Binding-site contacts:
Ligand atom C2 contacts residue A2 of chain 24.B at 3.9 Å.
Ligand atom O4' contacts residue ARG19 of chain 24.A at 3.9 Å.
Ligand atom OP1 contacts residue MET14 of chain 24.A at 3.8 Å.
Ligand atom O4 contacts residue A3 of chain 24.B at 2.8 Å (h-bond).
Ligand atom P contacts residue ARG19 of chain 24.A at 2.8 Å.
Ligand atom OP2 contacts residue ARG15 of chain 24.A at 2.5 Å.
Ligand atom C2 contacts residue A1 of chain 24.B at 3.1 Å.
Ligand atom N1 contacts residue A3 of chain 24.B at 4.3 Å.
Ligand atom C4' contacts residue ARG19 of chain 24.A at 3.7 Å.
Ligand atom OP1 contacts residue ARG15 of chain 24.A at 2.5 Å.
Ligand atom C5' contacts residue ARG15 of chain 24.A at 2.5 Å.
Ligand atom O5' contacts residue ARG19 of chain 24.A at 2.1 Å (salt-bridge).
Ligand atom C6 contacts residue ARG19 of chain 24.A at 2.7 Å.
Ligand atom C5 contacts residue ARG19 of chain 24.A at 2.9 Å.
Ligand atom O5' contacts residue ARG15 of chain 24.A at 3.6 Å.
Ligand atom OP1 contacts residue LYS18 of chain 24.A at 3.7 Å.
Ligand atom C1' contacts residue ARG19 of chain 24.A at 4.3 Å.
Ligand atom C3' contacts residue ARG15 of chain 24.A at 3.8 Å.
Ligand atom C2 contacts residue A3 of chain 24.B at 3.5 Å.
Ligand atom OP2 contacts residue ALA16 of chain 24.A at 4.1 Å.
Ligand atom O3' contacts residue ARG19 of chain 24.A at 3.6 Å (salt-bridge).
Ligand atom O3' contacts residue ARG15 of chain 24.A at 3.1 Å (salt-bridge).
Ligand atom C3' contacts residue ARG19 of chain 24.A at 3.4 Å.
Ligand atom N3 contacts residue A1 of chain 24.B at 2.7 Å (h-bond).
Ligand atom OP2 contacts residue ARG19 of chain 24.A at 2.1 Å (salt-bridge).
Ligand atom C4' contacts residue ARG15 of chain 24.A at 3.3 Å.
Ligand atom C2' contacts residue ARG19 of chain 24.A at 3.6 Å.
Ligand atom C4 contacts residue A1 of chain 24.B at 3.4 Å.
Ligand atom O2 contacts residue A1 of chain 24.B at 2.7 Å (h-bond).
Ligand atom O2 contacts residue A3 of chain 24.B at 3.2 Å.
Ligand atom N1 contacts residue ARG19 of chain 24.A at 3.9 Å.
Ligand atom N3 contacts residue A3 of chain 24.B at 2.8 Å (h-bond).
Ligand atom C5' contacts residue ARG19 of chain 24.A at 3.2 Å.
Ligand atom P contacts residue ARG15 of chain 24.A at 3.1 Å.
Ligand atom C4 contacts residue A3 of chain 24.B at 3.6 Å.
Ligand atom OP1 contacts residue ARG19 of chain 24.A at 4.1 Å.
Ligand atom C4 contacts residue ARG19 of chain 24.A at 3.9 Å.
Ligand atom N3 contacts residue A2 of chain 24.B at 3.7 Å.
Ligand atom O4 contacts residue A1 of chain 24.B at 3.0 Å (h-bond).
Ligand atom O2 contacts residue A2 of chain 24.B at 3.7 Å.

This protein binds this small molecule.
Small molecule (SMILES): O=c1ccn([C@@H]2O[C@H](CO[P](=O)(O)O[C@H]3[C@@H](O)[C@H](n4ccc(=O)[nH]c4=O)O[C@@H]3CO[P](=O)(O)O[C@H]3[C@@H](O)[C@H](n4ccc(=O)[nH]c4=O)O[C@@H]3CO[P](=O)(O)O[C@H]3[C@@H](O)[C@H](n4ccc(=O)[nH]c4=O)O[C@@H]3COP(=O)=O)[C@@H](O)[C@H]2O)c(=O)[nH]1

Sequence of chain 24.A:
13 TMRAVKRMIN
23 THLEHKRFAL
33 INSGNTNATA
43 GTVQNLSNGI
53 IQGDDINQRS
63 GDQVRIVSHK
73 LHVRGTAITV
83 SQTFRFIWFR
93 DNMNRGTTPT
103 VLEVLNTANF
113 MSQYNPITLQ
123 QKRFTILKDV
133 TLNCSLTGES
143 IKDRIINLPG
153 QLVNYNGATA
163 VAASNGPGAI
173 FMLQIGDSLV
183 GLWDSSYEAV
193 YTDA